Sequence of chain 1.A:
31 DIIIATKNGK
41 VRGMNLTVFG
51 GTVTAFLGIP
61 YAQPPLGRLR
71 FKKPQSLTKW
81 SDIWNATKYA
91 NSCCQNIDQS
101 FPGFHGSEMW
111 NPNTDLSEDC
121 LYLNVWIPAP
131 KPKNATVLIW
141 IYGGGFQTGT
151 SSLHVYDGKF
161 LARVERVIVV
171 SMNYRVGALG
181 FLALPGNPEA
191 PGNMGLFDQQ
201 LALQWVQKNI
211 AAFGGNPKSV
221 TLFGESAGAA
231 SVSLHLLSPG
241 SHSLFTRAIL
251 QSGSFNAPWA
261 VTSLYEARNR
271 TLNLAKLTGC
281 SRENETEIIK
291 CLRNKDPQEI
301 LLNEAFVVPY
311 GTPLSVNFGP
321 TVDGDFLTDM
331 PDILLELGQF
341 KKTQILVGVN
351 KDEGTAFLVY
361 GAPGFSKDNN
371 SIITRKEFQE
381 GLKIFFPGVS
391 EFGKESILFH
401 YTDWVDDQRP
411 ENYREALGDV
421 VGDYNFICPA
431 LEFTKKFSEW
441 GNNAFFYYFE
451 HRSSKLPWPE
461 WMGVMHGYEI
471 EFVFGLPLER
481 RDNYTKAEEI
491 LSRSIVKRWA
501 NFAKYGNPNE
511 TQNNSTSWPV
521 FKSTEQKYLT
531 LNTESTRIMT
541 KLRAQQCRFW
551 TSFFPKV

Binding-site contacts:
Ligand atom OBN contacts residue ASN96 of chain 1.A at 3.8 Å.
Ligand atom NAJ contacts residue GLY144 of chain 1.A at 3.9 Å.
Ligand atom CAF contacts residue SER226 of chain 1.A at 3.4 Å.
Ligand atom OBN contacts residue ALA305 of chain 1.A at 3.9 Å.
Ligand atom CAC contacts residue GLY145 of chain 1.A at 3.6 Å.
Ligand atom CL1 contacts residue LEU314 of chain 1.A at 3.9 Å.
Ligand atom CAP contacts residue THR148 of chain 1.A at 4.0 Å.
Ligand atom CBJ contacts residue ASN96 of chain 1.A at 3.6 Å.
Ligand atom CAI contacts residue SER226 of chain 1.A at 3.6 Å.
Ligand atom CAE contacts residue GLY145 of chain 1.A at 4.0 Å.
Ligand atom CBG contacts residue THR148 of chain 1.A at 4.0 Å.
Ligand atom NBA contacts residue PHE357 of chain 1.A at 3.8 Å.
Ligand atom NBA contacts residue TYR360 of chain 1.A at 3.2 Å.
Ligand atom OBM contacts residue TYR360 of chain 1.A at 3.3 Å.
Ligand atom CAB contacts residue GLY145 of chain 1.A at 4.0 Å.
Ligand atom CAY contacts residue TYR360 of chain 1.A at 3.7 Å (hydrophobic).
Ligand atom CAU contacts residue TRP110 of chain 1.A at 3.8 Å (hydrophobic).
Ligand atom NAL contacts residue HIS466 of chain 1.A at 2.6 Å (h-bond).
Ligand atom CBE contacts residue ASP98 of chain 1.A at 3.6 Å.
Ligand atom CAT contacts residue TRP110 of chain 1.A at 3.3 Å (hydrophobic).
Ligand atom CAI contacts residue HIS466 of chain 1.A at 3.5 Å.
Ligand atom CAF contacts residue HIS466 of chain 1.A at 3.8 Å.
Ligand atom CAB contacts residue HIS466 of chain 1.A at 3.6 Å.
Ligand atom CBI contacts residue ASN96 of chain 1.A at 3.9 Å.
Ligand atom OBO contacts residue ASN96 of chain 1.A at 3.8 Å.
Ligand atom NBB contacts residue TYR360 of chain 1.A at 2.8 Å.
Ligand atom CAV contacts residue ALA356 of chain 1.A at 3.7 Å (hydrophobic).
Ligand atom CAD contacts residue GLY145 of chain 1.A at 3.6 Å.
Ligand atom CAG contacts residue GLY144 of chain 1.A at 4.0 Å.
Ligand atom OBM contacts residue ASP98 of chain 1.A at 3.5 Å.
Ligand atom CAR contacts residue TRP110 of chain 1.A at 3.8 Å (hydrophobic).
Ligand atom CAF contacts residue PHE426 of chain 1.A at 3.7 Å (hydrophobic).
Ligand atom CL1 contacts residue TRP259 of chain 1.A at 3.4 Å.
Ligand atom CAQ contacts residue TRP110 of chain 1.A at 3.6 Å (hydrophobic).
Ligand atom NAJ contacts residue GLY145 of chain 1.A at 3.8 Å.
Ligand atom CBK contacts residue ASN96 of chain 1.A at 3.9 Å.
Ligand atom NAL contacts residue SER226 of chain 1.A at 3.1 Å (h-bond).
Ligand atom CAA contacts residue HIS466 of chain 1.A at 2.9 Å.
Ligand atom CAB contacts residue SER226 of chain 1.A at 3.5 Å.
Ligand atom CAA contacts residue SER226 of chain 1.A at 2.8 Å.

This small molecule binds to this protein.
Small molecule (SMILES): COc1cc(CNC(=O)Cc2cn(CCCCC3CC4Cc5nc6cc(Cl)ccc6c(N)c5C(C3)C4)nn2)ccc1O